The small molecule below binds the protein below.
Small molecule (SMILES): Cc1ncc(COP(=O)(O)O)c(CNC2(C(=O)O)CC2)c1O

Binding-site contacts:
Ligand atom N contacts residue TYR301 of chain 1.D at 3.2 Å (h-bond).
Ligand atom O3P contacts residue LYS65 of chain 1.D at 2.9 Å (salt-bridge).
Ligand atom C6 contacts residue THR329 of chain 1.D at 3.0 Å.
Ligand atom O7 contacts residue HIS94 of chain 1.D at 2.9 Å (h-bond).
Ligand atom O2P contacts residue SER209 of chain 1.D at 3.3 Å (h-bond).
Ligand atom P contacts residue SER209 of chain 1.D at 3.5 Å.
Ligand atom O3 contacts residue ASN93 of chain 1.D at 2.8 Å (h-bond).
Ligand atom C7 contacts residue TYR301 of chain 1.D at 3.4 Å (hydrophobic).
Ligand atom P contacts residue ALA210 of chain 1.D at 3.5 Å.
Ligand atom N1 contacts residue THR329 of chain 1.D at 2.5 Å (h-bond).
Ligand atom O3P contacts residue GLY211 of chain 1.D at 3.5 Å (h-bond).
Ligand atom C3 contacts residue TYR301 of chain 1.D at 3.4 Å (hydrophobic).
Ligand atom C10 contacts residue GLY173 of chain 1.D at 3.3 Å.
Ligand atom O4P contacts residue THR212 of chain 1.D at 3.6 Å (h-bond).
Ligand atom O7 contacts residue SER92 of chain 1.D at 3.0 Å (h-bond).
Ligand atom C2A contacts residue GLY331 of chain 1.D at 3.3 Å.
Ligand atom O8 contacts residue SER92 of chain 1.D at 2.6 Å (h-bond).
Ligand atom O2P contacts residue GLY208 of chain 1.D at 2.9 Å (h-bond).
Ligand atom O3 contacts residue TYR301 of chain 1.D at 3.4 Å.
Ligand atom O3P contacts residue THR212 of chain 1.D at 2.7 Å (h-bond).
Ligand atom C2A contacts residue GLY330 of chain 1.D at 3.2 Å.
Ligand atom C2 contacts residue TYR301 of chain 1.D at 3.5 Å (hydrophobic).
Ligand atom O2P contacts residue ALA210 of chain 1.D at 2.8 Å (h-bond).
Ligand atom C7 contacts residue SER92 of chain 1.D at 3.2 Å.
Ligand atom O3P contacts residue LYS68 of chain 1.D at 2.6 Å (salt-bridge).
Ligand atom C9 contacts residue SO41 of chain 1.M at 3.2 Å.
Ligand atom C7 contacts residue HIS94 of chain 1.D at 3.5 Å.
Ligand atom C8 contacts residue TYR301 of chain 1.D at 2.7 Å (hydrophobic).
Ligand atom C2 contacts residue THR329 of chain 1.D at 3.5 Å.
Ligand atom O8 contacts residue HIS94 of chain 1.D at 3.4 Å.
Ligand atom N1 contacts residue TYR301 of chain 1.D at 3.4 Å.
Ligand atom P contacts residue LYS65 of chain 1.D at 3.4 Å.
Ligand atom C2A contacts residue ASN93 of chain 1.D at 3.5 Å.
Ligand atom O4P contacts residue ASN64 of chain 1.D at 3.2 Å (h-bond).
Ligand atom C9 contacts residue TYR301 of chain 1.D at 3.3 Å (hydrophobic).
Ligand atom C5 contacts residue TYR301 of chain 1.D at 3.5 Å (hydrophobic).
Ligand atom O1P contacts residue SER209 of chain 1.D at 2.5 Å (h-bond).
Ligand atom C2A contacts residue THR329 of chain 1.D at 3.4 Å.
Ligand atom O1P contacts residue LYS65 of chain 1.D at 3.0 Å (salt-bridge).
Ligand atom O7 contacts residue ASN93 of chain 1.D at 3.0 Å (h-bond).

Sequence of chain 1.D:
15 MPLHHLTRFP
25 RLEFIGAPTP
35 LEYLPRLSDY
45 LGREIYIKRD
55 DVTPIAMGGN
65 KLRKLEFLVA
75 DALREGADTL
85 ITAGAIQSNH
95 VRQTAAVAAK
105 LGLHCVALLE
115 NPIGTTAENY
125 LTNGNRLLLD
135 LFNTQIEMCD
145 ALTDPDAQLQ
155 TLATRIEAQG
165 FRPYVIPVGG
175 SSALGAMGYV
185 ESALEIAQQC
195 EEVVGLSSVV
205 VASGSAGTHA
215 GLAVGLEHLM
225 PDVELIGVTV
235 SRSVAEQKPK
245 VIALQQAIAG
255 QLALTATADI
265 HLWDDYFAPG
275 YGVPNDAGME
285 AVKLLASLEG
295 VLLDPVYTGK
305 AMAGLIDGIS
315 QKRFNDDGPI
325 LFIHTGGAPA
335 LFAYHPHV